Binding-site contacts:
Ligand atom C21 contacts residue VAL448 of chain 1.A at 3.3 Å (hydrophobic).
Ligand atom C13 contacts residue TYR390 of chain 1.A at 3.7 Å (hydrophobic).
Ligand atom C83 contacts residue ILE455 of chain 1.A at 4.2 Å (hydrophobic).
Ligand atom C80 contacts residue ILE451 of chain 1.A at 4.5 Å (hydrophobic).
Ligand atom C10 contacts residue VAL380 of chain 1.A at 4.3 Å (hydrophobic).
Ligand atom C07 contacts residue TYR390 of chain 1.A at 4.2 Å (hydrophobic).
Ligand atom C17 contacts residue VAL380 of chain 1.A at 4.1 Å (hydrophobic).
Ligand atom C22 contacts residue THR386 of chain 1.A at 4.4 Å.
Ligand atom C06 contacts residue MET378 of chain 1.A at 2.6 Å (hydrophobic).
Ligand atom C83 contacts residue MET378 of chain 1.A at 2.6 Å (hydrophobic).
Ligand atom C12 contacts residue ILE451 of chain 1.A at 3.9 Å (hydrophobic).
Ligand atom O84 contacts residue MET378 of chain 1.A at 2.6 Å.
Ligand atom C12 contacts residue MET378 of chain 1.A at 3.6 Å (hydrophobic).
Ligand atom C85 contacts residue MET378 of chain 1.A at 3.7 Å (hydrophobic).
Ligand atom C15 contacts residue ILE451 of chain 1.A at 4.2 Å (hydrophobic).
Ligand atom O51 contacts residue LYS491 of chain 1.B at 4.2 Å.
Ligand atom C83 contacts residue VAL129 of chain 1.A at 4.5 Å (hydrophobic).
Ligand atom C11 contacts residue MET378 of chain 1.A at 3.9 Å (hydrophobic).
Ligand atom C13 contacts residue ILE451 of chain 1.A at 3.1 Å (hydrophobic).
Ligand atom O78 contacts residue VAL447 of chain 1.A at 3.5 Å.
Ligand atom C07 contacts residue MET378 of chain 1.A at 2.2 Å (hydrophobic).
Ligand atom C22 contacts residue VAL448 of chain 1.A at 3.4 Å (hydrophobic).
Ligand atom C04 contacts residue MET378 of chain 1.A at 4.5 Å (hydrophobic).
Ligand atom O09 contacts residue MET378 of chain 1.A at 3.3 Å.
Ligand atom C08 contacts residue MET378 of chain 1.A at 2.4 Å (hydrophobic).
Ligand atom O79 contacts residue VAL448 of chain 1.A at 2.5 Å.
Ligand atom O79 contacts residue THR386 of chain 1.A at 3.4 Å (h-bond).
Ligand atom C06 contacts residue TYR390 of chain 1.A at 3.7 Å (hydrophobic).
Ligand atom C10 contacts residue MET378 of chain 1.A at 3.6 Å (hydrophobic).
Ligand atom C81 contacts residue ILE451 of chain 1.A at 3.4 Å (hydrophobic).
Ligand atom C05 contacts residue MET378 of chain 1.A at 3.0 Å (hydrophobic).
Ligand atom C13 contacts residue MET378 of chain 1.A at 4.2 Å (hydrophobic).
Ligand atom C83 contacts residue TYR390 of chain 1.A at 2.8 Å (hydrophobic).
Ligand atom C14 contacts residue ILE451 of chain 1.A at 2.8 Å (hydrophobic).

Sequence of chain 1.A:
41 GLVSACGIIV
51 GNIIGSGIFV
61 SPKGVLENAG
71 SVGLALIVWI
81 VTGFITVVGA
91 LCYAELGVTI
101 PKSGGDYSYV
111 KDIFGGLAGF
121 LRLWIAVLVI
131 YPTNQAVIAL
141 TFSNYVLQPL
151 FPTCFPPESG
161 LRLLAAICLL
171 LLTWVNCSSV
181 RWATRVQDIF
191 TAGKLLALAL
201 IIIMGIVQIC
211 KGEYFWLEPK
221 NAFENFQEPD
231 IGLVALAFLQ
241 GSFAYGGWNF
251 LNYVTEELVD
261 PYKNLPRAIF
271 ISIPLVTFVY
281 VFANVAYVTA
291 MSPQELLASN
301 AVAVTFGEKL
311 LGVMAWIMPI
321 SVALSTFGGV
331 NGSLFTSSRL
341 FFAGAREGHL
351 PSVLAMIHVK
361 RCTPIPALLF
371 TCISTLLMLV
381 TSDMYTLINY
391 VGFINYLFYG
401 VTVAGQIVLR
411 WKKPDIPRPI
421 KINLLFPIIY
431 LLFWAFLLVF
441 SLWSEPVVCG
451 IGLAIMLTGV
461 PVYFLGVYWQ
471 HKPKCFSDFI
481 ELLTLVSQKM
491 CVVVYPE

The protein below binds the small molecule below.
Small molecule (SMILES): C[C@@H]1CC[C@@]2(OC1)O[C@H]1[C@@H](O)[C@H]3[C@@H]4CC[C@H]5C[C@@H](O[C@@H]6O[C@H](CO)[C@H](O[C@@H]7O[C@H](CO)[C@@H](O)[C@H](O[C@@H]8OC[C@@H](O)[C@H](O)[C@H]8O)[C@H]7O[C@@H]7O[C@H](CO)[C@H](O)[C@H](O[C@@H]8O[C@H](CO)[C@@H](O)[C@H](O)[C@H]8O)[C@H]7O)[C@H](O)[C@H]6O)[C@H](O)C[C@]5(C)[C@H]4CC[C@]3(C)[C@H]1[C@@H]2C

Sequence of chain 1.B:
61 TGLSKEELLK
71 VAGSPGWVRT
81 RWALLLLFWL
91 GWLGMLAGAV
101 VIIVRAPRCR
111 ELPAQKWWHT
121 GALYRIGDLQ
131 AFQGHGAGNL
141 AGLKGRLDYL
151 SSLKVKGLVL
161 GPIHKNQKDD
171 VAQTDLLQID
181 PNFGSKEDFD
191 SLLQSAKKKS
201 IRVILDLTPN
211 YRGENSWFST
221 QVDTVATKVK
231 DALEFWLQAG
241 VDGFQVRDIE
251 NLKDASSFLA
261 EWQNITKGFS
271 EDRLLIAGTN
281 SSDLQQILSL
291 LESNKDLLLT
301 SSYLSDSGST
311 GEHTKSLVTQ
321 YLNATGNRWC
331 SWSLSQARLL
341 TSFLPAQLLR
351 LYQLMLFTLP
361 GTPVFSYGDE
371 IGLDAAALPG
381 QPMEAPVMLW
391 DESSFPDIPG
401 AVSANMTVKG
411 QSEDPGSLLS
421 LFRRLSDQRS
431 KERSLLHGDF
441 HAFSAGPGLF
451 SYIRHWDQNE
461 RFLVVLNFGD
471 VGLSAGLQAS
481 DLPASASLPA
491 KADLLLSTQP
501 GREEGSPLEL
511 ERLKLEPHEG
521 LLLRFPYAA